The small molecule below binds the protein below.
Small molecule (SMILES): CCC(=O)N[C@@H](Cc1ccc(OCc2ccccc2)cc1)C(=O)N[C@@H](C)C(=O)N[C@@H](C[C@]1(O)C(=O)Nc2ccccc21)C(=O)NCc1ccccc1

Sequence of chain 1.Z:
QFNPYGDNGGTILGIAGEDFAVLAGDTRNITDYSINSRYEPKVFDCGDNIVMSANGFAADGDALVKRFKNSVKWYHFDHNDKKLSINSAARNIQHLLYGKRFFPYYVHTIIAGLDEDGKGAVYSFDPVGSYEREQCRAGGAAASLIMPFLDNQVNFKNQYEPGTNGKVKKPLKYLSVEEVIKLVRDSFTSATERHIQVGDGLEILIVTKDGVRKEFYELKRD

Sequence of chain 1.Y:
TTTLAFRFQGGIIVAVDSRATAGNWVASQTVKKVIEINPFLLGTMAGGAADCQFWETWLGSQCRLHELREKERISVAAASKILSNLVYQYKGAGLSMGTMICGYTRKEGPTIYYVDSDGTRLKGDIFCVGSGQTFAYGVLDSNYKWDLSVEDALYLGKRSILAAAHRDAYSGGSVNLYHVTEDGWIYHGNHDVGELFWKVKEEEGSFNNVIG

Binding-site contacts:
Ligand atom CA contacts residue ASP126 of chain 1.Z at 3.7 Å.
Ligand atom C contacts residue THR21 of chain 1.Y at 3.7 Å.
Ligand atom C4 contacts residue MET45 of chain 1.Y at 3.8 Å (hydrophobic).
Ligand atom O contacts residue THR21 of chain 1.Y at 3.8 Å.
Ligand atom OD1 contacts residue MES1 of chain 1.FA at 3.6 Å.
Ligand atom C contacts residue ASP126 of chain 1.Z at 3.7 Å.
Ligand atom C49 contacts residue TYR106 of chain 1.Z at 3.7 Å (hydrophobic).
Ligand atom N contacts residue THR21 of chain 1.Y at 2.9 Å (h-bond).
Ligand atom O contacts residue THR21 of chain 1.Y at 3.2 Å (h-bond).
Ligand atom CE3 contacts residue GLY48 of chain 1.Y at 3.7 Å.
Ligand atom N contacts residue ASP126 of chain 1.Z at 3.0 Å (salt-bridge).
Ligand atom C2 contacts residue MET45 of chain 1.Y at 3.7 Å (hydrophobic).
Ligand atom O contacts residue ALA22 of chain 1.Y at 3.7 Å.
Ligand atom CE3 contacts residue GLY47 of chain 1.Y at 3.6 Å.
Ligand atom C51 contacts residue TYR106 of chain 1.Z at 3.7 Å (hydrophobic).
Ligand atom C5 contacts residue ALA49 of chain 1.Y at 3.7 Å (hydrophobic).
Ligand atom CA contacts residue ASP126 of chain 1.Z at 3.8 Å.
Ligand atom OD1 contacts residue ALA22 of chain 1.Y at 3.7 Å.
Ligand atom CA contacts residue THR21 of chain 1.Y at 3.6 Å.
Ligand atom C3 contacts residue ALA49 of chain 1.Y at 3.7 Å (hydrophobic).
Ligand atom C contacts residue GLY47 of chain 1.Y at 3.5 Å.
Ligand atom CZ3 contacts residue GLY48 of chain 1.Y at 3.8 Å.
Ligand atom N contacts residue GLY47 of chain 1.Y at 2.7 Å (h-bond).
Ligand atom C49 contacts residue PRO104 of chain 1.Z at 3.7 Å (hydrophobic).
Ligand atom O contacts residue ALA20 of chain 1.Y at 3.4 Å.
Ligand atom CB contacts residue ASP126 of chain 1.Z at 3.4 Å.
Ligand atom O contacts residue ALA49 of chain 1.Y at 3.4 Å (h-bond).
Ligand atom C contacts residue THR1 of chain 1.Y at 3.2 Å.
Ligand atom CD1 contacts residue THR21 of chain 1.Y at 3.4 Å.
Ligand atom CA contacts residue GLY47 of chain 1.Y at 3.3 Å.
Ligand atom O contacts residue PRO127 of chain 1.Z at 3.6 Å.
Ligand atom OD1 contacts residue GLY23 of chain 1.Y at 3.5 Å (h-bond).
Ligand atom OD1 contacts residue THR21 of chain 1.Y at 3.0 Å (h-bond).
Ligand atom C contacts residue GLY47 of chain 1.Y at 3.7 Å.
Ligand atom C5 contacts residue VAL31 of chain 1.Y at 3.4 Å (hydrophobic).
Ligand atom C4 contacts residue ALA49 of chain 1.Y at 3.8 Å (hydrophobic).
Ligand atom OG contacts residue MES1 of chain 1.FA at 3.2 Å.
Ligand atom C3 contacts residue MET45 of chain 1.Y at 3.3 Å (hydrophobic).
Ligand atom CE2 contacts residue PRO127 of chain 1.Z at 3.8 Å (hydrophobic).
Ligand atom OH contacts residue PRO104 of chain 1.Z at 3.4 Å.